Binding-site contacts:
Ligand atom O1 contacts residue LYS43 of chain 1.A at 3.4 Å.
Ligand atom O7 contacts residue ILE42 of chain 1.A at 3.8 Å.
Ligand atom C8 contacts residue PRO45 of chain 1.A at 3.8 Å (hydrophobic).
Ligand atom C1 contacts residue ASN96 of chain 1.A at 3.3 Å.
Ligand atom O5 contacts residue LYS43 of chain 1.A at 3.2 Å (salt-bridge).
Ligand atom C1 contacts residue ASP49 of chain 1.A at 3.5 Å.
Ligand atom C5 contacts residue TYR78 of chain 1.A at 3.6 Å (hydrophobic).
Ligand atom O5 contacts residue TYR74 of chain 1.A at 3.5 Å (h-bond).
Ligand atom C6 contacts residue TYR74 of chain 1.A at 3.7 Å (hydrophobic).
Ligand atom O5 contacts residue ASN96 of chain 1.A at 3.7 Å.
Ligand atom C3 contacts residue ASP49 of chain 1.A at 3.8 Å.
Ligand atom C8 contacts residue HIS95 of chain 1.A at 3.4 Å.
Ligand atom C6 contacts residue PRO45 of chain 1.A at 3.8 Å (hydrophobic).
Ligand atom C7 contacts residue ASP49 of chain 1.A at 3.7 Å.
Ligand atom O6 contacts residue PT1 of chain 1.I at 3.1 Å.
Ligand atom N2 contacts residue ASP49 of chain 1.A at 3.0 Å (salt-bridge).
Ligand atom C2 contacts residue PRO99 of chain 1.A at 3.8 Å (hydrophobic).
Ligand atom O5 contacts residue PRO99 of chain 1.A at 3.7 Å.
Ligand atom O6 contacts residue LYS43 of chain 1.A at 3.6 Å (salt-bridge).
Ligand atom C8 contacts residue TYR46 of chain 1.A at 3.5 Å (hydrophobic).
Ligand atom C2 contacts residue HIS95 of chain 1.A at 3.7 Å.
Ligand atom C3 contacts residue TYR78 of chain 1.A at 3.6 Å (hydrophobic).
Ligand atom O7 contacts residue LYS43 of chain 1.A at 2.9 Å (salt-bridge).
Ligand atom N2 contacts residue TYR46 of chain 1.A at 3.6 Å.
Ligand atom O3 contacts residue TYR46 of chain 1.A at 3.4 Å.
Ligand atom O6 contacts residue TYR74 of chain 1.A at 2.7 Å (h-bond).
Ligand atom C7 contacts residue TYR46 of chain 1.A at 3.3 Å (hydrophobic).
Ligand atom O6 contacts residue ASP49 of chain 1.A at 2.7 Å (salt-bridge).
Ligand atom O6 contacts residue PRO99 of chain 1.A at 3.8 Å.
Ligand atom C2 contacts residue ASP49 of chain 1.A at 3.6 Å.
Ligand atom C6 contacts residue TYR82 of chain 1.A at 3.6 Å (hydrophobic).
Ligand atom O7 contacts residue GLY97 of chain 1.A at 3.2 Å (h-bond).
Ligand atom C8 contacts residue GLN41 of chain 1.A at 3.5 Å.
Ligand atom C8 contacts residue ASP49 of chain 1.A at 3.3 Å.
Ligand atom O4 contacts residue GLY98 of chain 1.A at 3.3 Å.
Ligand atom O7 contacts residue TYR46 of chain 1.A at 3.4 Å.
Ligand atom N2 contacts residue HIS95 of chain 1.A at 2.8 Å (h-bond).
Ligand atom O3 contacts residue TYR74 of chain 1.A at 3.8 Å.
Ligand atom C6 contacts residue ASP49 of chain 1.A at 3.2 Å.
Ligand atom C7 contacts residue HIS95 of chain 1.A at 3.6 Å.

Sequence of chain 1.A:
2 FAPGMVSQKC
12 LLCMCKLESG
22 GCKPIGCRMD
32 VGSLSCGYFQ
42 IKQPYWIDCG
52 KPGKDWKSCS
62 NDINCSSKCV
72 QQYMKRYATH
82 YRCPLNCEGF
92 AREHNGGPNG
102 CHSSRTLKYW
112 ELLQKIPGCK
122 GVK

A small-molecule ligand and the protein it binds are described below.
Small molecule (SMILES): CC(=O)N[C@@H]1[C@@H](O)[C@H](O[C@@H]2O[C@H](CO)[C@@H](O[C@@H]3O[C@H](CO)[C@@H](O)[C@H](O)[C@H]3NC(C)=O)[C@H](O)[C@H]2NC(C)=O)[C@@H](CO)O[C@H]1O